Sequence of chain 1.A:
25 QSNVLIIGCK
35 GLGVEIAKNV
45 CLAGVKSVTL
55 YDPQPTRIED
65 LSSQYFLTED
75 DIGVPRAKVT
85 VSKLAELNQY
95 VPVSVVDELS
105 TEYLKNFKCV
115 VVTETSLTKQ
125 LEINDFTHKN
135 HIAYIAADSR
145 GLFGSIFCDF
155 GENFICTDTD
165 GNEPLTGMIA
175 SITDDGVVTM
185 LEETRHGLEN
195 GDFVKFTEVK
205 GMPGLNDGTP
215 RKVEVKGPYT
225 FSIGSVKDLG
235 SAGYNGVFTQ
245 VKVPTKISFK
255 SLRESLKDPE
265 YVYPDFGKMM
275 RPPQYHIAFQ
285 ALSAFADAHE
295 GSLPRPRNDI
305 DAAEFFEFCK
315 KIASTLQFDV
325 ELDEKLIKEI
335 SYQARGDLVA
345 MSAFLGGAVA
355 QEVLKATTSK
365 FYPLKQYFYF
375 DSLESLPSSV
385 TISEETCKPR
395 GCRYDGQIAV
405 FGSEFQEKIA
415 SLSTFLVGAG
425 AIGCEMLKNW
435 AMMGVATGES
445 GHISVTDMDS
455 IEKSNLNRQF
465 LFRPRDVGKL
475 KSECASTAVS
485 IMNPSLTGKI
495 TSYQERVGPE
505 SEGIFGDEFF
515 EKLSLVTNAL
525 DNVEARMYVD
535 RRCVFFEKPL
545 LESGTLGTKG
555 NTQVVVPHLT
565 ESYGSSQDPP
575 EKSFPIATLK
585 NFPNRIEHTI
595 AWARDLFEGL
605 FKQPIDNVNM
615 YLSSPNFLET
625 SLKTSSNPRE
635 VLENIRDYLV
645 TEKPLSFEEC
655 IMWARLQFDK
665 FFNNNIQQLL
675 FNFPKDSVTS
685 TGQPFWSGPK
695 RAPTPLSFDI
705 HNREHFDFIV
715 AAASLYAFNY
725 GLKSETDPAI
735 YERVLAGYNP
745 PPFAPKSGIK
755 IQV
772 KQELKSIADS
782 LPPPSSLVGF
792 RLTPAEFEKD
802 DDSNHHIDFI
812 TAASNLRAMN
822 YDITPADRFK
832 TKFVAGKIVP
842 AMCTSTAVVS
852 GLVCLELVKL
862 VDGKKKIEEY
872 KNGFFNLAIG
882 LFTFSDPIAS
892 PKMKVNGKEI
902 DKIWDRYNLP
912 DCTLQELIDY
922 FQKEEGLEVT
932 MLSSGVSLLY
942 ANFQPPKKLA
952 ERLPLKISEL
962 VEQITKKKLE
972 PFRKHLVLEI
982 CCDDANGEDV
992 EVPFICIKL

The small molecule below binds the protein below.
Small molecule (SMILES): CCCCCCCCCCNCCSSCc1ccc(Cl)cc1

Binding-site contacts:
Ligand atom C20 contacts residue GLY295 of chain 1.A at 3.6 Å.
Ligand atom C13 contacts residue LEU103 of chain 1.A at 3.4 Å (hydrophobic).
Ligand atom C22 contacts residue GLY295 of chain 1.A at 3.1 Å.
Ligand atom C17 contacts residue THR119 of chain 1.A at 4.4 Å.
Ligand atom C06 contacts residue TYR55 of chain 1.A at 3.7 Å (hydrophobic).
Ligand atom C15 contacts residue LEU103 of chain 1.A at 4.4 Å (hydrophobic).
Ligand atom S03 contacts residue GLU118 of chain 1.A at 4.2 Å.
Ligand atom C07 contacts residue LYS123 of chain 1.A at 3.4 Å.
Ligand atom C09 contacts residue LYS123 of chain 1.A at 4.1 Å.
Ligand atom C18 contacts residue GLU118 of chain 1.A at 3.8 Å.
Ligand atom C11 contacts residue LYS123 of chain 1.A at 3.7 Å.
Ligand atom C20 contacts residue GLU118 of chain 1.A at 4.1 Å.
Ligand atom C05 contacts residue TYR55 of chain 1.A at 4.2 Å (hydrophobic).
Ligand atom CL contacts residue GLY295 of chain 1.A at 4.2 Å.
Ligand atom C11 contacts residue GLU126 of chain 1.A at 4.2 Å.
Ligand atom C19 contacts residue GLU118 of chain 1.A at 4.2 Å.
Ligand atom C10 contacts residue TYR55 of chain 1.A at 4.5 Å (hydrophobic).
Ligand atom S02 contacts residue LYS123 of chain 1.A at 4.1 Å.
Ligand atom C15 contacts residue GLU126 of chain 1.A at 3.6 Å.
Ligand atom C17 contacts residue SER120 of chain 1.A at 4.1 Å.
Ligand atom C15 contacts residue THR105 of chain 1.A at 4.4 Å.
Ligand atom C08 contacts residue TYR55 of chain 1.A at 3.3 Å (hydrophobic).
Ligand atom C11 contacts residue LEU103 of chain 1.A at 4.2 Å (hydrophobic).
Ligand atom C17 contacts residue GLU118 of chain 1.A at 3.7 Å.
Ligand atom CL contacts residue LYS34 of chain 1.A at 4.2 Å.
Ligand atom C23 contacts residue GLY295 of chain 1.A at 3.8 Å.
Ligand atom C09 contacts residue LEU103 of chain 1.A at 4.3 Å (hydrophobic).